Sequence of chain 1.B:
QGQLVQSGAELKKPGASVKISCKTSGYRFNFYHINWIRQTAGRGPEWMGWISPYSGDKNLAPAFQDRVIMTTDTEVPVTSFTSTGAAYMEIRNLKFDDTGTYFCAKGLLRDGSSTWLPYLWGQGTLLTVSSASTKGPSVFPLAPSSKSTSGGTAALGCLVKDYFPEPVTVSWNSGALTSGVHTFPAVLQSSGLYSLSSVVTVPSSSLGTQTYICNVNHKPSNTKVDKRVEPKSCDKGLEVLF

Sequence of chain 1.D:
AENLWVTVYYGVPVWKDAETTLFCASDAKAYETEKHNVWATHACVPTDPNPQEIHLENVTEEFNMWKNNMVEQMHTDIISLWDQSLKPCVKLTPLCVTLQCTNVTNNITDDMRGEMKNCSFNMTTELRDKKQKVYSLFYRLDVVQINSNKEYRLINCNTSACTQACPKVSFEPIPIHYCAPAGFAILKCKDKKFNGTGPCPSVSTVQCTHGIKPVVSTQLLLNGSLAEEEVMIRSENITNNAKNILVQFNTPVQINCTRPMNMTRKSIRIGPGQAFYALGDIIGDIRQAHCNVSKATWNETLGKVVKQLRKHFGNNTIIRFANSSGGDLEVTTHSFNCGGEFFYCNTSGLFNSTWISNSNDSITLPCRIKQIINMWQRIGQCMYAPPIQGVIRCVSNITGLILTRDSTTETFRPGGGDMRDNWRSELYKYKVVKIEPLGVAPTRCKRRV

This protein binds this small molecule.
Small molecule (SMILES): CC(=O)N[C@H]1[C@H](O[C@H]2[C@H](O)[C@@H](NC(C)=O)CO[C@@H]2CO)O[C@H](CO)[C@@H](O)[C@@H]1O

Binding-site contacts:
Ligand atom C8 contacts residue PRO77 of chain 1.B at 3.1 Å (hydrophobic).
Ligand atom C8 contacts residue TRP90 of chain 1.D at 4.5 Å (hydrophobic).
Ligand atom C7 contacts residue ASN228 of chain 1.D at 3.0 Å.
Ligand atom N2 contacts residue THR230 of chain 1.D at 3.5 Å (h-bond).
Ligand atom C8 contacts residue THR230 of chain 1.D at 3.0 Å.
Ligand atom O7 contacts residue THR230 of chain 1.D at 4.2 Å.
Ligand atom C8 contacts residue ASN228 of chain 1.D at 4.3 Å.
Ligand atom C8 contacts residue GLU269 of chain 1.D at 4.1 Å.
Ligand atom C3 contacts residue ASN228 of chain 1.D at 3.8 Å.
Ligand atom C8 contacts residue VAL78 of chain 1.B at 3.6 Å (hydrophobic).
Ligand atom C2 contacts residue ASN228 of chain 1.D at 2.5 Å.
Ligand atom C1 contacts residue ASN228 of chain 1.D at 1.4 Å.
Ligand atom C1 contacts residue THR230 of chain 1.D at 4.1 Å.
Ligand atom C8 contacts residue SER268 of chain 1.D at 3.3 Å.
Ligand atom N2 contacts residue ASN228 of chain 1.D at 2.9 Å (h-bond).
Ligand atom C4 contacts residue ASN228 of chain 1.D at 4.2 Å.
Ligand atom C7 contacts residue SER268 of chain 1.D at 4.3 Å.
Ligand atom O7 contacts residue ASN228 of chain 1.D at 2.6 Å (h-bond).
Ligand atom O6 contacts residue ASN228 of chain 1.D at 4.2 Å.
Ligand atom O5 contacts residue ASN228 of chain 1.D at 2.3 Å (h-bond).
Ligand atom C7 contacts residue THR230 of chain 1.D at 3.4 Å.
Ligand atom O7 contacts residue SER268 of chain 1.D at 4.3 Å.
Ligand atom C5 contacts residue ASN228 of chain 1.D at 3.7 Å.